Sequence of chain 1.C:
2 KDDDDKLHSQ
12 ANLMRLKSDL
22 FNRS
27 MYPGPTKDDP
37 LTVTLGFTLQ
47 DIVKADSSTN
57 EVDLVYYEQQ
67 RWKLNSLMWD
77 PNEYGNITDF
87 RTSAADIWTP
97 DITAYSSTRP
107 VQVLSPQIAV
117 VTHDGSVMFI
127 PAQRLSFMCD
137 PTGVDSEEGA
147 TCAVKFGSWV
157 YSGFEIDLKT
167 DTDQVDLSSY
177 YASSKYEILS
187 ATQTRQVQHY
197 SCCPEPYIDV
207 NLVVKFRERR

Binding-site contacts:
Ligand atom N1 contacts residue TRP155 of chain 1.C at 2.7 Å (h-bond).
Ligand atom C9 contacts residue CYS199 of chain 1.C at 4.2 Å (hydrophobic).
Ligand atom C3 contacts residue TYR101 of chain 1.C at 3.4 Å (hydrophobic).
Ligand atom C8 contacts residue TRP155 of chain 1.C at 3.7 Å (hydrophobic).
Ligand atom C9 contacts residue VAL156 of chain 1.C at 4.1 Å (hydrophobic).
Ligand atom C9 contacts residue TYR203 of chain 1.C at 4.0 Å (hydrophobic).
Ligand atom N1 contacts residue TYR101 of chain 1.C at 3.0 Å (h-bond).
Ligand atom C9 contacts residue TRP155 of chain 1.C at 4.1 Å (hydrophobic).
Ligand atom C11 contacts residue ILE126 of chain 1.B at 3.7 Å (hydrophobic).
Ligand atom C7 contacts residue TRP155 of chain 1.C at 3.3 Å (hydrophobic).
Ligand atom C8 contacts residue TYR203 of chain 1.C at 3.7 Å (hydrophobic).
Ligand atom N2 contacts residue ILE126 of chain 1.B at 3.8 Å.
Ligand atom C10 contacts residue TRP155 of chain 1.C at 4.2 Å (hydrophobic).
Ligand atom C3 contacts residue TYR196 of chain 1.C at 3.7 Å (hydrophobic).
Ligand atom C7 contacts residue ILE126 of chain 1.B at 3.9 Å (hydrophobic).
Ligand atom C6 contacts residue TRP155 of chain 1.C at 3.4 Å (hydrophobic).
Ligand atom C4 contacts residue TYR101 of chain 1.C at 3.5 Å (hydrophobic).
Ligand atom C11 contacts residue TRP155 of chain 1.C at 3.3 Å (hydrophobic).
Ligand atom C5 contacts residue TRP155 of chain 1.C at 3.4 Å (hydrophobic).
Ligand atom C8 contacts residue CYS198 of chain 1.C at 4.1 Å (hydrophobic).
Ligand atom C2 contacts residue TYR203 of chain 1.C at 4.0 Å (hydrophobic).
Ligand atom C3 contacts residue TRP155 of chain 1.C at 3.7 Å (hydrophobic).
Ligand atom C1 contacts residue CYS198 of chain 1.C at 4.0 Å (hydrophobic).
Ligand atom CL contacts residue VAL156 of chain 1.C at 3.6 Å.
Ligand atom C5 contacts residue TYR101 of chain 1.C at 3.9 Å (hydrophobic).
Ligand atom CL contacts residue ALA115 of chain 1.B at 4.2 Å.
Ligand atom C2 contacts residue TRP155 of chain 1.C at 3.8 Å (hydrophobic).
Ligand atom C1 contacts residue TRP155 of chain 1.C at 3.6 Å (hydrophobic).
Ligand atom CL contacts residue ILE114 of chain 1.B at 4.0 Å.
Ligand atom C1 contacts residue ILE126 of chain 1.B at 4.3 Å (hydrophobic).
Ligand atom CL contacts residue VAL116 of chain 1.B at 3.4 Å.
Ligand atom C10 contacts residue VAL156 of chain 1.C at 3.7 Å (hydrophobic).
Ligand atom C4 contacts residue TYR196 of chain 1.C at 3.5 Å (hydrophobic).
Ligand atom N2 contacts residue TRP155 of chain 1.C at 3.6 Å.
Ligand atom CL contacts residue MET124 of chain 1.B at 4.0 Å.
Ligand atom C8 contacts residue CYS199 of chain 1.C at 3.7 Å (hydrophobic).
Ligand atom C2 contacts residue CYS198 of chain 1.C at 3.7 Å (hydrophobic).
Ligand atom C5 contacts residue TYR63 of chain 1.B at 3.9 Å (hydrophobic).
Ligand atom C2 contacts residue TYR196 of chain 1.C at 4.1 Å (hydrophobic).
Ligand atom N2 contacts residue VAL156 of chain 1.C at 3.8 Å.

The protein below binds the small molecule below.
Small molecule (SMILES): Clc1ccc([C@H]2C[C@@H]3CC[C@H]2N3)cn1

Sequence of chain 1.B:
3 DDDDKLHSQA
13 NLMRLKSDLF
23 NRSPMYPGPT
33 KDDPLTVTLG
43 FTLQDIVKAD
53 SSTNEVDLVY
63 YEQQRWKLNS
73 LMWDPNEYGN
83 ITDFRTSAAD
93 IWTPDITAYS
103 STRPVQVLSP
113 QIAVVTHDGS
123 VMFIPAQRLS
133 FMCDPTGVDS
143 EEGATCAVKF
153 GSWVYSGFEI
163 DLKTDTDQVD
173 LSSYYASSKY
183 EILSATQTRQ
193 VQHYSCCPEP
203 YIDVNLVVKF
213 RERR